Sequence of chain 5.A:
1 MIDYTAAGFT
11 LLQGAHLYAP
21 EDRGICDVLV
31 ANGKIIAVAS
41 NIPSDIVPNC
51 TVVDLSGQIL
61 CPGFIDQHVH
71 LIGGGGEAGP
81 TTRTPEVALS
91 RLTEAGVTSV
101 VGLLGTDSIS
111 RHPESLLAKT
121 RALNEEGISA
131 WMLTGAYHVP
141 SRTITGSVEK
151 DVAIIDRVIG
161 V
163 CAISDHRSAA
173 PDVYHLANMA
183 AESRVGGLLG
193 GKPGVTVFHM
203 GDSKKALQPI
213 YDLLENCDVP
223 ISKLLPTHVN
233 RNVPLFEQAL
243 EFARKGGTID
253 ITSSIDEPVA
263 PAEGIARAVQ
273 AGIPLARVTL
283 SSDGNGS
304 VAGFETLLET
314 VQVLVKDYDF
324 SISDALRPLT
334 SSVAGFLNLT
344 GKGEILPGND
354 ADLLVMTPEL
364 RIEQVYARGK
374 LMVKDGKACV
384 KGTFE

The protein below binds the small molecule below.
Small molecule (SMILES): NC(=O)C[C@H](N)C(=O)O

Binding-site contacts:
Ligand atom C contacts residue HIS230 of chain 5.A at 4.4 Å.
Ligand atom O contacts residue HIS230 of chain 5.A at 3.4 Å (h-bond).
Ligand atom C contacts residue SO41 of chain 5.C at 3.8 Å.
Ligand atom ND2 contacts residue ARG169 of chain 5.A at 2.8 Å (salt-bridge).
Ligand atom CG contacts residue ARG233 of chain 5.A at 3.9 Å.
Ligand atom N contacts residue ARG169 of chain 5.A at 3.3 Å (salt-bridge).
Ligand atom C contacts residue TYR137 of chain 5.A at 3.9 Å (hydrophobic).
Ligand atom OD1 contacts residue ARG233 of chain 5.A at 2.8 Å (salt-bridge).
Ligand atom CA contacts residue ARG169 of chain 5.A at 3.1 Å.
Ligand atom N contacts residue ZN1 of chain 5.E at 4.2 Å.
Ligand atom O contacts residue ASP285 of chain 5.A at 2.8 Å (salt-bridge).
Ligand atom CB contacts residue SER289 of chain 5.A at 4.1 Å.
Ligand atom OXT contacts residue ASP285 of chain 5.A at 3.5 Å (salt-bridge).
Ligand atom ND2 contacts residue GLU77 of chain 5.A at 4.1 Å.
Ligand atom C contacts residue ZN1 of chain 5.D at 4.1 Å.
Ligand atom O contacts residue TYR137 of chain 5.A at 3.9 Å.
Ligand atom N contacts residue ARG233 of chain 5.A at 3.5 Å (salt-bridge).
Ligand atom CB contacts residue ARG169 of chain 5.A at 3.6 Å.
Ligand atom OXT contacts residue SO41 of chain 5.C at 3.6 Å.
Ligand atom O contacts residue ZN1 of chain 5.D at 3.1 Å.
Ligand atom CA contacts residue TYR137 of chain 5.A at 3.6 Å (hydrophobic).
Ligand atom N contacts residue TYR137 of chain 5.A at 4.0 Å.
Ligand atom O contacts residue ZN1 of chain 5.E at 3.0 Å.
Ligand atom C contacts residue SER289 of chain 5.A at 4.3 Å.
Ligand atom C contacts residue ASP285 of chain 5.A at 3.5 Å.
Ligand atom N contacts residue HIS201 of chain 5.A at 3.1 Å.
Ligand atom C contacts residue ARG169 of chain 5.A at 4.4 Å.
Ligand atom CA contacts residue HIS201 of chain 5.A at 3.9 Å.
Ligand atom CA contacts residue ZN1 of chain 5.E at 4.5 Å.
Ligand atom C contacts residue ZN1 of chain 5.E at 4.0 Å.
Ligand atom OD1 contacts residue ARG169 of chain 5.A at 3.9 Å.
Ligand atom N contacts residue HIS230 of chain 5.A at 4.1 Å.
Ligand atom O contacts residue HIS201 of chain 5.A at 4.2 Å.
Ligand atom O contacts residue SO41 of chain 5.C at 3.9 Å.
Ligand atom OXT contacts residue SER289 of chain 5.A at 3.2 Å (h-bond).
Ligand atom CG contacts residue ARG169 of chain 5.A at 3.4 Å.